Binding-site contacts:
Ligand atom N10 contacts residue LEU73 of chain 2.B at 3.6 Å.
Ligand atom C2 contacts residue LEU131 of chain 1.B at 4.1 Å (hydrophobic).
Ligand atom C2 contacts residue LEU102 of chain 2.B at 4.2 Å (hydrophobic).
Ligand atom C9 contacts residue LEU73 of chain 2.B at 4.4 Å (hydrophobic).
Ligand atom C3 contacts residue VAL135 of chain 1.B at 3.9 Å (hydrophobic).
Ligand atom C4 contacts residue LEU73 of chain 2.B at 3.5 Å (hydrophobic).
Ligand atom C4 contacts residue ASN106 of chain 2.B at 3.2 Å.
Ligand atom N8 contacts residue HIS138 of chain 1.B at 4.3 Å.
Ligand atom C2 contacts residue MET105 of chain 2.B at 3.8 Å (hydrophobic).
Ligand atom C11 contacts residue HIS138 of chain 1.B at 3.6 Å.
Ligand atom C3 contacts residue LEU131 of chain 1.B at 4.2 Å (hydrophobic).
Ligand atom O5 contacts residue MET74 of chain 2.B at 3.1 Å.
Ligand atom C9 contacts residue MET74 of chain 2.B at 4.0 Å (hydrophobic).
Ligand atom O5 contacts residue LEU109 of chain 2.B at 4.0 Å.
Ligand atom C1 contacts residue LEU73 of chain 2.B at 4.2 Å (hydrophobic).
Ligand atom C2 contacts residue ASN106 of chain 2.B at 4.4 Å.
Ligand atom C2 contacts residue VAL135 of chain 1.B at 3.6 Å (hydrophobic).
Ligand atom C11 contacts residue ASP72 of chain 2.B at 3.7 Å.
Ligand atom C7 contacts residue GLU134 of chain 1.B at 3.8 Å.
Ligand atom C4 contacts residue MET74 of chain 2.B at 3.5 Å (hydrophobic).
Ligand atom C4 contacts residue ALA75 of chain 2.B at 4.3 Å (hydrophobic).
Ligand atom C1 contacts residue VAL135 of chain 1.B at 4.1 Å (hydrophobic).
Ligand atom C6 contacts residue LEU73 of chain 2.B at 3.5 Å (hydrophobic).
Ligand atom C1 contacts residue MET105 of chain 2.B at 3.9 Å (hydrophobic).
Ligand atom O5 contacts residue LEU73 of chain 2.B at 3.5 Å.
Ligand atom C1 contacts residue LEU109 of chain 2.B at 3.9 Å (hydrophobic).
Ligand atom C4 contacts residue LEU109 of chain 2.B at 4.3 Å (hydrophobic).
Ligand atom C3 contacts residue LEU102 of chain 2.B at 4.2 Å (hydrophobic).
Ligand atom N10 contacts residue MET74 of chain 2.B at 2.9 Å (h-bond).
Ligand atom C3 contacts residue GLU134 of chain 1.B at 3.9 Å.
Ligand atom C11 contacts residue MET74 of chain 2.B at 4.2 Å (hydrophobic).
Ligand atom O5 contacts residue ALA75 of chain 2.B at 3.1 Å (h-bond).
Ligand atom C1 contacts residue ASN106 of chain 2.B at 3.1 Å.
Ligand atom C11 contacts residue GLU134 of chain 1.B at 4.3 Å.
Ligand atom C9 contacts residue HIS138 of chain 1.B at 4.2 Å.
Ligand atom N8 contacts residue GLU134 of chain 1.B at 2.9 Å (salt-bridge).
Ligand atom C7 contacts residue LEU73 of chain 2.B at 4.3 Å (hydrophobic).
Ligand atom C9 contacts residue GLU134 of chain 1.B at 3.9 Å.
Ligand atom C6 contacts residue MET74 of chain 2.B at 3.6 Å (hydrophobic).
Ligand atom O5 contacts residue ASN106 of chain 2.B at 2.6 Å (h-bond).

Sequence of chain 1.B:
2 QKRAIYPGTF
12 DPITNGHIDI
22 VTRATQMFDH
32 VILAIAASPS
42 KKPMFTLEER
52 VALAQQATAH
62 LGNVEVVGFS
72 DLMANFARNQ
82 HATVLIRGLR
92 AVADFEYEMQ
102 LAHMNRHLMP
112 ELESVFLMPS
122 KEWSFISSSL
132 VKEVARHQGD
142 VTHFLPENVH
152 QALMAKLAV

A protein and the small-molecule ligand that binds it are described below.
Small molecule (SMILES): Cc1nc2cccc(O)c2[nH]1

Sequence of chain 2.B:
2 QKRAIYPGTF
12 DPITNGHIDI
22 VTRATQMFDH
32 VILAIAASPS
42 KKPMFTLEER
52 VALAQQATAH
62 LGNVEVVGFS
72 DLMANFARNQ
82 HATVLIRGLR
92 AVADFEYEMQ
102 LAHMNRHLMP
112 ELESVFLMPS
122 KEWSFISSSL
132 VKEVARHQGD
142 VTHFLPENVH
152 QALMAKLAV